Sequence of chain 1.C:
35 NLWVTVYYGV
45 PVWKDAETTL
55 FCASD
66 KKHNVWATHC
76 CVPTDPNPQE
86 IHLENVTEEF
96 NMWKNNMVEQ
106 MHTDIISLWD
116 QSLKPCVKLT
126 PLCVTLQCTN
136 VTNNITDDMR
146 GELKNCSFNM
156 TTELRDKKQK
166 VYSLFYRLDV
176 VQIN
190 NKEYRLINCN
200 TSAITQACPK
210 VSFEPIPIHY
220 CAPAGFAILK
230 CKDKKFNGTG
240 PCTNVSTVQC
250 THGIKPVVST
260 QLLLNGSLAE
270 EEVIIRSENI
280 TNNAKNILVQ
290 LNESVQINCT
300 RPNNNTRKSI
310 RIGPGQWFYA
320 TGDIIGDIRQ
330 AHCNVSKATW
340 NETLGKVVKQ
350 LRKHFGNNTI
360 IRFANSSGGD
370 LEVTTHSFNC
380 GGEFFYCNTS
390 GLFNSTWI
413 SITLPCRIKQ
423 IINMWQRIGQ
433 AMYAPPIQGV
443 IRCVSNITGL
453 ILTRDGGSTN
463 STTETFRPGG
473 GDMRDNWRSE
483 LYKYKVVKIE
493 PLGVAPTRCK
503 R

A protein and the small-molecule ligand that binds it are described below.
Small molecule (SMILES): CC(=O)N[C@@H]1[C@@H](O)[C@H](O)[C@@H](CO)O[C@H]1O

Binding-site contacts:
Ligand atom C2 contacts residue THR238 of chain 1.C at 4.1 Å.
Ligand atom C7 contacts residue GLY237 of chain 1.C at 4.1 Å.
Ligand atom C1 contacts residue ASN236 of chain 1.C at 1.5 Å.
Ligand atom C8 contacts residue THR238 of chain 1.C at 3.5 Å.
Ligand atom C7 contacts residue ASN236 of chain 1.C at 3.0 Å.
Ligand atom C7 contacts residue GLY239 of chain 1.C at 4.2 Å.
Ligand atom O7 contacts residue ASN236 of chain 1.C at 3.1 Å (h-bond).
Ligand atom N2 contacts residue ASN236 of chain 1.C at 3.0 Å (h-bond).
Ligand atom C4 contacts residue ASN236 of chain 1.C at 4.4 Å.
Ligand atom N2 contacts residue THR238 of chain 1.C at 3.5 Å (h-bond).
Ligand atom C8 contacts residue ASN236 of chain 1.C at 3.5 Å.
Ligand atom C8 contacts residue GLY239 of chain 1.C at 3.8 Å.
Ligand atom O7 contacts residue GLY237 of chain 1.C at 3.5 Å (h-bond).
Ligand atom O3 contacts residue THR238 of chain 1.C at 3.7 Å.
Ligand atom C3 contacts residue ASN236 of chain 1.C at 3.9 Å.
Ligand atom C7 contacts residue THR238 of chain 1.C at 3.1 Å.
Ligand atom C5 contacts residue ASN236 of chain 1.C at 3.8 Å.
Ligand atom O5 contacts residue ASN236 of chain 1.C at 2.4 Å (h-bond).
Ligand atom C8 contacts residue PHE235 of chain 1.C at 3.3 Å (hydrophobic).
Ligand atom C2 contacts residue ASN236 of chain 1.C at 2.6 Å.
Ligand atom O7 contacts residue GLY239 of chain 1.C at 4.4 Å.
Ligand atom C8 contacts residue GLY237 of chain 1.C at 3.9 Å.
Ligand atom O7 contacts residue THR238 of chain 1.C at 2.8 Å (h-bond).